Binding-site contacts:
Ligand atom C25 contacts residue VAL86 of chain 1.A at 4.0 Å (hydrophobic).
Ligand atom F contacts residue ILE127 of chain 1.A at 3.8 Å.
Ligand atom O1 contacts residue ARG96 of chain 1.A at 2.8 Å (salt-bridge).
Ligand atom C22 contacts residue LEU68 of chain 1.A at 3.7 Å (hydrophobic).
Ligand atom C4 contacts residue PHE103 of chain 1.A at 3.7 Å (hydrophobic).
Ligand atom F contacts residue VAL107 of chain 1.A at 3.7 Å.
Ligand atom C7 contacts residue MET83 of chain 1.A at 3.9 Å (hydrophobic).
Ligand atom C12 contacts residue VAL86 of chain 1.A at 3.7 Å (hydrophobic).
Ligand atom O3 contacts residue LEU100 of chain 1.A at 3.8 Å.
Ligand atom C8 contacts residue GLY104 of chain 1.A at 4.0 Å.
Ligand atom C8 contacts residue PHE103 of chain 1.A at 3.5 Å (hydrophobic).
Ligand atom O contacts residue ARG96 of chain 1.A at 2.7 Å (salt-bridge).
Ligand atom C10 contacts residue PHE103 of chain 1.A at 3.6 Å (hydrophobic).
Ligand atom C8 contacts residue ILE127 of chain 1.A at 3.9 Å (hydrophobic).
Ligand atom C18 contacts residue VAL86 of chain 1.A at 3.9 Å (hydrophobic).
Ligand atom F contacts residue LEU123 of chain 1.A at 3.3 Å.
Ligand atom O3 contacts residue THR99 of chain 1.A at 3.1 Å.
Ligand atom C9 contacts residue MET83 of chain 1.A at 4.0 Å (hydrophobic).
Ligand atom C11 contacts residue PHE103 of chain 1.A at 3.8 Å (hydrophobic).
Ligand atom C20 contacts residue MET64 of chain 1.A at 3.8 Å (hydrophobic).
Ligand atom C5 contacts residue LEU100 of chain 1.A at 3.9 Å (hydrophobic).
Ligand atom C8 contacts residue LEU100 of chain 1.A at 3.8 Å (hydrophobic).
Ligand atom O3 contacts residue ARG96 of chain 1.A at 3.8 Å.
Ligand atom C6 contacts residue PHE103 of chain 1.A at 3.7 Å (hydrophobic).
Ligand atom F contacts residue GLY104 of chain 1.A at 3.9 Å.
Ligand atom S contacts residue THR99 of chain 1.A at 3.7 Å.
Ligand atom O2 contacts residue THR99 of chain 1.A at 3.4 Å.
Ligand atom C3 contacts residue PHE103 of chain 1.A at 3.8 Å (hydrophobic).
Ligand atom C6 contacts residue MET83 of chain 1.A at 3.7 Å (hydrophobic).
Ligand atom C contacts residue ARG96 of chain 1.A at 3.5 Å.
Ligand atom C7 contacts residue LEU100 of chain 1.A at 3.4 Å (hydrophobic).
Ligand atom C22 contacts residue MET64 of chain 1.A at 3.7 Å (hydrophobic).
Ligand atom N2 contacts residue LEU100 of chain 1.A at 3.7 Å.
Ligand atom C8 contacts residue MET83 of chain 1.A at 3.9 Å (hydrophobic).
Ligand atom O contacts residue VAL86 of chain 1.A at 3.9 Å.
Ligand atom C21 contacts residue MET64 of chain 1.A at 3.7 Å (hydrophobic).
Ligand atom C11 contacts residue MET83 of chain 1.A at 3.6 Å (hydrophobic).
Ligand atom C15 contacts residue MET64 of chain 1.A at 3.9 Å (hydrophobic).
Ligand atom C9 contacts residue PHE103 of chain 1.A at 3.6 Å (hydrophobic).
Ligand atom C7 contacts residue PHE103 of chain 1.A at 3.5 Å (hydrophobic).

A small-molecule ligand and the protein it binds are described below.
Small molecule (SMILES): O=C(O)c1cc(SCCc2ccccc2)ccc1NS(=O)(=O)N1CCN(Cc2ccc(F)cc2)CC1

Sequence of chain 1.A:
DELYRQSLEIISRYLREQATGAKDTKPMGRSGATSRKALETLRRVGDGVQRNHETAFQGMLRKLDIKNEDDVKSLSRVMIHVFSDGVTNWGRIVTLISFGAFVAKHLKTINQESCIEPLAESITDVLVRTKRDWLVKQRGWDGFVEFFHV